Binding-site contacts:
Ligand atom C2 contacts residue ALA376 of chain 1.B at 4.0 Å (hydrophobic).
Ligand atom C1 contacts residue ALA376 of chain 1.B at 3.6 Å (hydrophobic).
Ligand atom O3 contacts residue SER234 of chain 1.B at 3.1 Å (h-bond).
Ligand atom C3 contacts residue ARG418 of chain 1.B at 4.1 Å.
Ligand atom O3 contacts residue ALA173 of chain 1.B at 3.8 Å.
Ligand atom C8 contacts residue TYR359 of chain 1.B at 3.5 Å (hydrophobic).
Ligand atom O5 contacts residue ALA376 of chain 1.B at 3.7 Å.
Ligand atom C3 contacts residue ALA376 of chain 1.B at 3.8 Å (hydrophobic).
Ligand atom C7 contacts residue SER378 of chain 1.B at 3.9 Å.
Ligand atom C3 contacts residue MET383 of chain 1.B at 4.1 Å (hydrophobic).
Ligand atom O4 contacts residue PHE374 of chain 1.B at 3.9 Å.
Ligand atom O2 contacts residue ARG418 of chain 1.B at 3.9 Å.
Ligand atom O4 contacts residue TYR359 of chain 1.B at 2.6 Å (h-bond).
Ligand atom C7 contacts residue SER234 of chain 1.B at 3.6 Å.
Ligand atom O2 contacts residue LYS89 of chain 1.B at 2.9 Å (salt-bridge).
Ligand atom C7 contacts residue GLY377 of chain 1.B at 3.9 Å.
Ligand atom C6 contacts residue SER234 of chain 1.B at 3.8 Å.
Ligand atom C5 contacts residue LYS89 of chain 1.B at 3.9 Å.
Ligand atom O1 contacts residue SER378 of chain 1.B at 3.6 Å.
Ligand atom C4 contacts residue MET383 of chain 1.B at 3.9 Å (hydrophobic).
Ligand atom N1 contacts residue ALA376 of chain 1.B at 4.2 Å.
Ligand atom C4 contacts residue ASP413 of chain 1.B at 3.8 Å.
Ligand atom C8 contacts residue ALA376 of chain 1.B at 3.5 Å (hydrophobic).
Ligand atom O3 contacts residue THR209 of chain 1.B at 3.1 Å (h-bond).
Ligand atom N1 contacts residue ARG418 of chain 1.B at 3.1 Å (salt-bridge).
Ligand atom C2 contacts residue ARG418 of chain 1.B at 4.0 Å.
Ligand atom O4 contacts residue ARG418 of chain 1.B at 2.7 Å (salt-bridge).
Ligand atom C7 contacts residue THR209 of chain 1.B at 4.2 Å.
Ligand atom N1 contacts residue PHE385 of chain 1.B at 4.1 Å.
Ligand atom C5 contacts residue ARG418 of chain 1.B at 3.7 Å.
Ligand atom O4 contacts residue ALA376 of chain 1.B at 3.7 Å.
Ligand atom C6 contacts residue THR209 of chain 1.B at 4.1 Å.
Ligand atom C7 contacts residue ALA376 of chain 1.B at 3.7 Å (hydrophobic).
Ligand atom C8 contacts residue ARG418 of chain 1.B at 3.7 Å.
Ligand atom C3 contacts residue PHE385 of chain 1.B at 3.8 Å (hydrophobic).
Ligand atom C7 contacts residue ALA173 of chain 1.B at 4.2 Å (hydrophobic).
Ligand atom O5 contacts residue TYR359 of chain 1.B at 3.6 Å.
Ligand atom C6 contacts residue ALA376 of chain 1.B at 3.9 Å (hydrophobic).
Ligand atom O1 contacts residue ALA376 of chain 1.B at 3.7 Å.
Ligand atom C4 contacts residue SER378 of chain 1.B at 4.1 Å.

Sequence of chain 1.B:
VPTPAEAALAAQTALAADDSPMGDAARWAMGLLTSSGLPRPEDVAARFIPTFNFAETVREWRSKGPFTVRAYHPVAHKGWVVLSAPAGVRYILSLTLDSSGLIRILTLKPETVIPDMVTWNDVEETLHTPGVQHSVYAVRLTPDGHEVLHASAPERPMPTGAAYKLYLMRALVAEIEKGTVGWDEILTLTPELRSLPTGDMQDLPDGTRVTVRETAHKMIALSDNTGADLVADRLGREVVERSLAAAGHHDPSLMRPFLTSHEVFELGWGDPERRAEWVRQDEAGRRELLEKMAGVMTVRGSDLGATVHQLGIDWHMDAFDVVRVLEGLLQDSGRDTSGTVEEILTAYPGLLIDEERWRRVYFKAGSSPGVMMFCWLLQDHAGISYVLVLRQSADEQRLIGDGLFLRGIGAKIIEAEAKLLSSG

A protein and the small-molecule ligand that binds it are described below.
Small molecule (SMILES): O=C(O)[C@H]1/C(=C/CO)O[C@@H]2CC(=O)N21